This protein binds this small molecule.
Small molecule (SMILES): COCCNC1CCN(C(C)=O)CC1

Binding-site contacts:
Ligand atom C09 contacts residue LYS242 of chain 2.A at 3.9 Å.
Ligand atom C11 contacts residue THR240 of chain 2.A at 3.8 Å.
Ligand atom C05 contacts residue THR240 of chain 2.A at 3.3 Å.
Ligand atom C01 contacts residue TYR139 of chain 2.A at 3.9 Å (hydrophobic).
Ligand atom O13 contacts residue THR240 of chain 2.A at 3.9 Å.
Ligand atom C01 contacts residue ASN226 of chain 2.A at 3.0 Å.
Ligand atom C07 contacts residue TYR139 of chain 2.A at 3.4 Å (hydrophobic).
Ligand atom C02 contacts residue LYS242 of chain 2.A at 4.0 Å.
Ligand atom O03 contacts residue ASN226 of chain 2.A at 4.4 Å.
Ligand atom C09 contacts residue ASP241 of chain 2.A at 4.0 Å.
Ligand atom N04 contacts residue ASP241 of chain 2.A at 4.0 Å.
Ligand atom C01 contacts residue ALA227 of chain 2.A at 4.1 Å (hydrophobic).
Ligand atom C12 contacts residue THR240 of chain 2.A at 4.4 Å.
Ligand atom C11 contacts residue LYS228 of chain 2.A at 4.0 Å.
Ligand atom C06 contacts residue ASP241 of chain 2.A at 3.5 Å.
Ligand atom C05 contacts residue LYS228 of chain 2.A at 4.0 Å.
Ligand atom C01 contacts residue ASP241 of chain 2.A at 4.3 Å.
Ligand atom C02 contacts residue ASN226 of chain 2.A at 4.4 Å.
Ligand atom C02 contacts residue TYR139 of chain 2.A at 3.3 Å (hydrophobic).
Ligand atom C06 contacts residue TYR139 of chain 2.A at 4.2 Å (hydrophobic).
Ligand atom C09 contacts residue TYR139 of chain 2.A at 3.9 Å (hydrophobic).
Ligand atom C05 contacts residue TYR139 of chain 2.A at 3.6 Å (hydrophobic).
Ligand atom C07 contacts residue LYS228 of chain 2.A at 4.5 Å.
Ligand atom N04 contacts residue LYS242 of chain 2.A at 4.0 Å.
Ligand atom N04 contacts residue TYR139 of chain 2.A at 3.3 Å.
Ligand atom C01 contacts residue LYS242 of chain 2.A at 3.9 Å.
Ligand atom C06 contacts residue THR240 of chain 2.A at 3.4 Å.
Ligand atom N10 contacts residue TYR139 of chain 2.A at 3.7 Å.
Ligand atom O03 contacts residue TYR139 of chain 2.A at 3.5 Å.
Ligand atom C08 contacts residue TYR139 of chain 2.A at 3.6 Å (hydrophobic).
Ligand atom C05 contacts residue ASP241 of chain 2.A at 3.5 Å.
Ligand atom C05 contacts residue LYS242 of chain 2.A at 4.2 Å.
Ligand atom O03 contacts residue LYS242 of chain 2.A at 4.4 Å.
Ligand atom C05 contacts residue ALA227 of chain 2.A at 4.5 Å (hydrophobic).
Ligand atom N10 contacts residue LYS228 of chain 2.A at 4.2 Å.
Ligand atom C06 contacts residue LYS228 of chain 2.A at 4.1 Å.

Sequence of chain 2.A:
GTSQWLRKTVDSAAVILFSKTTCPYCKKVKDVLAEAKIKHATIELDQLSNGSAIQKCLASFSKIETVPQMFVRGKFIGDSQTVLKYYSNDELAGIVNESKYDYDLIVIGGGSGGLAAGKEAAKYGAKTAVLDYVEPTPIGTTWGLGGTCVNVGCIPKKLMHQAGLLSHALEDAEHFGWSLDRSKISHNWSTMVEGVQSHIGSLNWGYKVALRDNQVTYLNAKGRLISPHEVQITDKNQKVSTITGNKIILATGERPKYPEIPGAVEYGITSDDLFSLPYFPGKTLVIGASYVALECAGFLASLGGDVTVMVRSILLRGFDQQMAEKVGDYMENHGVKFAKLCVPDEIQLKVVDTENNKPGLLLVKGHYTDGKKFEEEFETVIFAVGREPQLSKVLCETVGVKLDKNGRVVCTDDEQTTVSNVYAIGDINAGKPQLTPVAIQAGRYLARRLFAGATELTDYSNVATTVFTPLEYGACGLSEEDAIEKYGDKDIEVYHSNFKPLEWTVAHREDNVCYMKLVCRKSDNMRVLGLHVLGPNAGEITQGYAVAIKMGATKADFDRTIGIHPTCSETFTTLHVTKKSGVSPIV